A protein and the small-molecule ligand that binds it are described below.
Small molecule (SMILES): NCCCC[C@H](NC(=O)[C@H](CC(=O)O)NC(=O)[C@@H](N)Cc1ccc(OP(=O)(O)O)cc1)C(=O)N1CCC[C@H]1C(=O)N[C@@H](Cc1cnc[nH]1)C(=O)O

Sequence of chain 1.A:
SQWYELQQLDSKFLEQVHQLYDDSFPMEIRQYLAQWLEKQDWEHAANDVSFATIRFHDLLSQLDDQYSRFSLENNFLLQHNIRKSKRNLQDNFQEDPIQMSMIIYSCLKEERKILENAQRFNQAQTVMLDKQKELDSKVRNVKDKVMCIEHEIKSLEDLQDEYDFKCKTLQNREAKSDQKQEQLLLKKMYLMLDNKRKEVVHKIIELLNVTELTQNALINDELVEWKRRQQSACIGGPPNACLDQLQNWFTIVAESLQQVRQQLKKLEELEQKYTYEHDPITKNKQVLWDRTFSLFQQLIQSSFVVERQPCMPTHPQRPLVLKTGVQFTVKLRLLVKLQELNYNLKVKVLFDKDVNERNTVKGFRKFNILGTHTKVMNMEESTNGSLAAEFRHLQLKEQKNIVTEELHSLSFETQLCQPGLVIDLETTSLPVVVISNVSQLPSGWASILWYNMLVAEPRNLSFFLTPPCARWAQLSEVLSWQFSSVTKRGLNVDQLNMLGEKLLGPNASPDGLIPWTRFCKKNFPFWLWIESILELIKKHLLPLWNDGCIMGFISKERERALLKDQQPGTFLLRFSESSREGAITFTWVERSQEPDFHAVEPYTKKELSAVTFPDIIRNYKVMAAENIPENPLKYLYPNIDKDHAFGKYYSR

Binding-site contacts:
Ligand atom O3P contacts residue ARG602 of chain 1.A at 2.6 Å (salt-bridge).
Ligand atom O2P contacts residue SER606 of chain 1.A at 2.7 Å (h-bond).
Ligand atom OH contacts residue ARG602 of chain 1.A at 2.4 Å (salt-bridge).
Ligand atom O contacts residue VAL631 of chain 1.A at 3.3 Å.
Ligand atom C contacts residue ALA630 of chain 1.A at 3.6 Å (hydrophobic).
Ligand atom CZ contacts residue PRO633 of chain 1.A at 3.7 Å (hydrophobic).
Ligand atom OD1 contacts residue PHE628 of chain 1.A at 3.5 Å (h-bond).
Ligand atom CE1 contacts residue TYR634 of chain 1.A at 3.4 Å (hydrophobic).
Ligand atom CD2 contacts residue VAL631 of chain 1.A at 3.1 Å (hydrophobic).
Ligand atom OXT contacts residue TYR634 of chain 1.A at 3.3 Å (h-bond).
Ligand atom O3P contacts residue SER604 of chain 1.A at 3.6 Å.
Ligand atom P contacts residue ARG602 of chain 1.A at 3.0 Å.
Ligand atom C contacts residue TYR651 of chain 1.A at 3.6 Å (hydrophobic).
Ligand atom O3P contacts residue GLU605 of chain 1.A at 2.7 Å (salt-bridge).
Ligand atom N contacts residue ALA630 of chain 1.A at 3.0 Å (h-bond).
Ligand atom ND1 contacts residue GLU632 of chain 1.A at 3.4 Å (salt-bridge).
Ligand atom ND1 contacts residue TYR634 of chain 1.A at 3.0 Å.
Ligand atom O1P contacts residue SER606 of chain 1.A at 2.4 Å (h-bond).
Ligand atom OD2 contacts residue HIS629 of chain 1.A at 3.3 Å.
Ligand atom CE1 contacts residue GLU632 of chain 1.A at 2.8 Å.
Ligand atom CA contacts residue ALA630 of chain 1.A at 3.5 Å (hydrophobic).
Ligand atom N contacts residue ALA630 of chain 1.A at 3.2 Å (h-bond).
Ligand atom CZ contacts residue ARG602 of chain 1.A at 3.5 Å.
Ligand atom O contacts residue GLU632 of chain 1.A at 3.2 Å (salt-bridge).
Ligand atom O1P contacts residue GLU605 of chain 1.A at 3.2 Å (salt-bridge).
Ligand atom OH contacts residue LYS584 of chain 1.A at 3.6 Å (salt-bridge).
Ligand atom CZ contacts residue LYS584 of chain 1.A at 3.6 Å.
Ligand atom OD2 contacts residue ALA630 of chain 1.A at 3.1 Å (h-bond).
Ligand atom O contacts residue TYR651 of chain 1.A at 2.5 Å (h-bond).
Ligand atom P contacts residue SER606 of chain 1.A at 3.1 Å.
Ligand atom CB contacts residue TYR651 of chain 1.A at 3.6 Å (hydrophobic).
Ligand atom CA contacts residue TYR634 of chain 1.A at 3.7 Å (hydrophobic).
Ligand atom OXT contacts residue TYR651 of chain 1.A at 3.0 Å.
Ligand atom O1P contacts residue SER604 of chain 1.A at 2.6 Å (h-bond).
Ligand atom CG contacts residue HIS629 of chain 1.A at 3.3 Å.
Ligand atom OD1 contacts residue HIS629 of chain 1.A at 2.5 Å (h-bond).
Ligand atom CE1 contacts residue PRO633 of chain 1.A at 3.6 Å (hydrophobic).
Ligand atom O2P contacts residue LYS584 of chain 1.A at 2.7 Å (salt-bridge).
Ligand atom P contacts residue GLU605 of chain 1.A at 3.5 Å.
Ligand atom P contacts residue LYS584 of chain 1.A at 3.5 Å.